Sequence of chain 1.A:
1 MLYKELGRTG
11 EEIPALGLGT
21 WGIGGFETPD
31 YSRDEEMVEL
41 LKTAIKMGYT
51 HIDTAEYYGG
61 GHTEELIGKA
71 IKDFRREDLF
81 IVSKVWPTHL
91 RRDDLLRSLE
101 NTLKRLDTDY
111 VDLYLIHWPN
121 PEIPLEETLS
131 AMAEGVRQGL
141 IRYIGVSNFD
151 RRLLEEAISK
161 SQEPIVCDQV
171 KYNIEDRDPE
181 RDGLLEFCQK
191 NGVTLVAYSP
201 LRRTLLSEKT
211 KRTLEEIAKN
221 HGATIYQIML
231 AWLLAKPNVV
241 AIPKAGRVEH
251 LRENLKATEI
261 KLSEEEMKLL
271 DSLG

A protein and the small-molecule ligand that binds it are described below.
Small molecule (SMILES): C/C(C=C1SC(=S)N(CC(=O)O)C1=O)=C\c1ccccc1

Binding-site contacts:
Ligand atom C12 contacts residue TRP21 of chain 1.A at 4.0 Å (hydrophobic).
Ligand atom O1 contacts residue TYR58 of chain 1.A at 2.6 Å (h-bond).
Ligand atom C10 contacts residue TRP21 of chain 1.A at 4.4 Å (hydrophobic).
Ligand atom C14 contacts residue TYR58 of chain 1.A at 3.7 Å (hydrophobic).
Ligand atom S contacts residue TYR58 of chain 1.A at 4.3 Å.
Ligand atom S contacts residue TRP86 of chain 1.A at 3.9 Å.
Ligand atom S contacts residue TRP21 of chain 1.A at 4.0 Å.
Ligand atom O2 contacts residue TRP118 of chain 1.A at 3.8 Å.
Ligand atom O contacts residue TRP21 of chain 1.A at 3.9 Å.
Ligand atom O contacts residue NAP1 of chain 1.C at 3.2 Å.
Ligand atom N contacts residue TRP21 of chain 1.A at 3.9 Å.
Ligand atom C11 contacts residue NAP1 of chain 1.C at 4.1 Å.
Ligand atom O2 contacts residue HIS117 of chain 1.A at 3.5 Å (h-bond).
Ligand atom O1 contacts residue NAP1 of chain 1.C at 2.8 Å.
Ligand atom S contacts residue TYR57 of chain 1.A at 4.1 Å.
Ligand atom C14 contacts residue NAP1 of chain 1.C at 2.9 Å.
Ligand atom C14 contacts residue HIS117 of chain 1.A at 3.5 Å.
Ligand atom C11 contacts residue TRP21 of chain 1.A at 4.0 Å (hydrophobic).
Ligand atom C13 contacts residue NAP1 of chain 1.C at 3.4 Å.
Ligand atom N contacts residue NAP1 of chain 1.C at 4.1 Å.
Ligand atom O1 contacts residue HIS117 of chain 1.A at 2.8 Å (h-bond).
Ligand atom S1 contacts residue TRP21 of chain 1.A at 4.2 Å.
Ligand atom C13 contacts residue TRP21 of chain 1.A at 3.9 Å (hydrophobic).
Ligand atom C13 contacts residue TYR58 of chain 1.A at 3.9 Å (hydrophobic).
Ligand atom O2 contacts residue NAP1 of chain 1.C at 3.0 Å (h-bond).